The protein below binds the small molecule below.
Small molecule (SMILES): Cc1ccc2c(c1)nc(CCc1ncc3cccnn13)n2-c1ccccc1

Sequence of chain 1.B:
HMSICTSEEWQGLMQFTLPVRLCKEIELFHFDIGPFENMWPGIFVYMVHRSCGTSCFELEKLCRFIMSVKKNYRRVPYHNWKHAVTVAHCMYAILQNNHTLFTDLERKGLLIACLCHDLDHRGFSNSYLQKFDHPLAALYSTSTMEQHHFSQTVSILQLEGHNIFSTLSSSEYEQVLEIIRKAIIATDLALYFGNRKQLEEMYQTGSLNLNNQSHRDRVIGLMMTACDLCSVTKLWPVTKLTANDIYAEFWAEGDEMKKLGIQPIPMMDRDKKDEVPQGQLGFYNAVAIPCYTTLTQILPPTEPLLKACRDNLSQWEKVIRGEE

Binding-site contacts:
Ligand atom C22 contacts residue PHE285 of chain 1.B at 3.6 Å (hydrophobic).
Ligand atom C27 contacts residue PHE285 of chain 1.B at 3.8 Å (hydrophobic).
Ligand atom C20 contacts residue MET269 of chain 1.B at 3.6 Å (hydrophobic).
Ligand atom C12 contacts residue MET269 of chain 1.B at 3.7 Å (hydrophobic).
Ligand atom C2 contacts residue PHE285 of chain 1.B at 3.7 Å (hydrophobic).
Ligand atom N6 contacts residue PHE285 of chain 1.B at 3.4 Å.
Ligand atom C26 contacts residue PHE285 of chain 1.B at 3.7 Å (hydrophobic).
Ligand atom C20 contacts residue GLU277 of chain 1.B at 3.8 Å.
Ligand atom C22 contacts residue SER233 of chain 1.B at 3.7 Å.
Ligand atom C13 contacts residue GLN282 of chain 1.B at 3.7 Å.
Ligand atom N4 contacts residue TYR249 of chain 1.B at 2.8 Å (h-bond).
Ligand atom C11 contacts residue PHE285 of chain 1.B at 3.6 Å (hydrophobic).
Ligand atom C8 contacts residue MET269 of chain 1.B at 3.5 Å (hydrophobic).
Ligand atom C7 contacts residue PHE285 of chain 1.B at 3.0 Å (hydrophobic).
Ligand atom C10 contacts residue MET269 of chain 1.B at 3.7 Å (hydrophobic).
Ligand atom C27 contacts residue MET269 of chain 1.B at 2.8 Å (hydrophobic).
Ligand atom C19 contacts residue LEU231 of chain 1.B at 3.5 Å (hydrophobic).
Ligand atom C19 contacts residue PHE285 of chain 1.B at 3.2 Å (hydrophobic).
Ligand atom C1 contacts residue MET269 of chain 1.B at 3.4 Å (hydrophobic).
Ligand atom C23 contacts residue GLY281 of chain 1.B at 3.2 Å.
Ligand atom C13 contacts residue TYR249 of chain 1.B at 3.6 Å (hydrophobic).
Ligand atom C16 contacts residue MET269 of chain 1.B at 3.7 Å (hydrophobic).
Ligand atom C25 contacts residue PHE285 of chain 1.B at 3.8 Å (hydrophobic).
Ligand atom C24 contacts residue PHE285 of chain 1.B at 3.3 Å (hydrophobic).
Ligand atom C17 contacts residue GLY281 of chain 1.B at 3.8 Å.
Ligand atom C18 contacts residue MET269 of chain 1.B at 3.4 Å (hydrophobic).
Ligand atom N5 contacts residue MET269 of chain 1.B at 3.2 Å.
Ligand atom C8 contacts residue TYR249 of chain 1.B at 3.7 Å (hydrophobic).
Ligand atom C23 contacts residue PHE285 of chain 1.B at 3.5 Å (hydrophobic).
Ligand atom N3 contacts residue PHE285 of chain 1.B at 3.5 Å.
Ligand atom C11 contacts residue MET269 of chain 1.B at 3.7 Å (hydrophobic).
Ligand atom C24 contacts residue GLY284 of chain 1.B at 3.5 Å.
Ligand atom C20 contacts residue PRO268 of chain 1.B at 3.8 Å (hydrophobic).
Ligand atom C1 contacts residue TYR249 of chain 1.B at 3.7 Å (hydrophobic).
Ligand atom C21 contacts residue PHE285 of chain 1.B at 3.6 Å (hydrophobic).
Ligand atom C9 contacts residue PHE285 of chain 1.B at 3.3 Å (hydrophobic).
Ligand atom C15 contacts residue GLY281 of chain 1.B at 3.8 Å.
Ligand atom N14 contacts residue PHE285 of chain 1.B at 3.6 Å.
Ligand atom N4 contacts residue MET269 of chain 1.B at 3.6 Å.
Ligand atom N14 contacts residue GLN282 of chain 1.B at 3.6 Å.